Sequence of chain 1.D:
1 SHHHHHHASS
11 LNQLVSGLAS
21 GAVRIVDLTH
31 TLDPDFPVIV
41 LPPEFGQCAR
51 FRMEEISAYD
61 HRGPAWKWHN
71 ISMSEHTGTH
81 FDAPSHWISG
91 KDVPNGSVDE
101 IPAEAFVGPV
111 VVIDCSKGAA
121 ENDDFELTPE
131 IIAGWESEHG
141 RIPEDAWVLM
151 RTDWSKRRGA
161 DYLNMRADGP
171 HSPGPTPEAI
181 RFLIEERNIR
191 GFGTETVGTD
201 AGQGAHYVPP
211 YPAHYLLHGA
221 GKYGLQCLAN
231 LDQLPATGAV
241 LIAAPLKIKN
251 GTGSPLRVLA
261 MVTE

This protein binds this small molecule.
Small molecule (SMILES): O=C(OCc1ccccc1)c1ccccc1

Binding-site contacts:
Ligand atom C4 contacts residue VAL40 of chain 1.C at 4.1 Å (hydrophobic).
Ligand atom C1 contacts residue ASP200 of chain 1.C at 3.4 Å.
Ligand atom C14 contacts residue ILE39 of chain 1.C at 3.5 Å (hydrophobic).
Ligand atom C12 contacts residue TRP87 of chain 1.C at 4.1 Å (hydrophobic).
Ligand atom C12 contacts residue LEU41 of chain 1.C at 3.9 Å (hydrophobic).
Ligand atom C8 contacts residue TYR211 of chain 1.C at 3.4 Å (hydrophobic).
Ligand atom C9 contacts residue ILE39 of chain 1.C at 4.0 Å (hydrophobic).
Ligand atom O7 contacts residue GLY198 of chain 1.C at 3.5 Å.
Ligand atom C5 contacts residue ILE39 of chain 1.C at 3.6 Å (hydrophobic).
Ligand atom C2 contacts residue SER172 of chain 1.C at 3.8 Å.
Ligand atom C6 contacts residue ILE39 of chain 1.C at 4.0 Å (hydrophobic).
Ligand atom C1 contacts residue GLY202 of chain 1.C at 4.0 Å.
Ligand atom C11 contacts residue TRP87 of chain 1.C at 3.9 Å (hydrophobic).
Ligand atom C13 contacts residue HIS86 of chain 1.C at 3.5 Å.
Ligand atom C11 contacts residue TRP66 of chain 1.D at 3.5 Å (hydrophobic).
Ligand atom C9 contacts residue HIS214 of chain 1.C at 4.1 Å.
Ligand atom C12 contacts residue TRP66 of chain 1.D at 3.9 Å (hydrophobic).
Ligand atom C4 contacts residue PRO170 of chain 1.C at 3.7 Å (hydrophobic).
Ligand atom C12 contacts residue HIS86 of chain 1.C at 4.0 Å.
Ligand atom C4 contacts residue ILE39 of chain 1.C at 3.8 Å (hydrophobic).
Ligand atom C3 contacts residue VAL197 of chain 1.C at 3.5 Å (hydrophobic).
Ligand atom C3 contacts residue PRO170 of chain 1.C at 3.7 Å (hydrophobic).
Ligand atom C1 contacts residue GLY198 of chain 1.C at 3.7 Å.
Ligand atom O8 contacts residue TYR211 of chain 1.C at 3.7 Å.
Ligand atom C9 contacts residue TRP87 of chain 1.C at 3.9 Å (hydrophobic).
Ligand atom C14 contacts residue HIS214 of chain 1.C at 3.6 Å.
Ligand atom C7 contacts residue TYR211 of chain 1.C at 4.0 Å (hydrophobic).
Ligand atom C11 contacts residue LEU41 of chain 1.C at 3.5 Å (hydrophobic).
Ligand atom O7 contacts residue ASP200 of chain 1.C at 3.6 Å.
Ligand atom C2 contacts residue GLY202 of chain 1.C at 3.7 Å.
Ligand atom C2 contacts residue VAL197 of chain 1.C at 3.6 Å (hydrophobic).
Ligand atom C10 contacts residue LEU41 of chain 1.C at 3.7 Å (hydrophobic).
Ligand atom C13 contacts residue ILE39 of chain 1.C at 3.9 Å (hydrophobic).
Ligand atom C10 contacts residue TRP87 of chain 1.C at 3.6 Å (hydrophobic).
Ligand atom C7 contacts residue ASP200 of chain 1.C at 4.0 Å.
Ligand atom O7 contacts residue HIS214 of chain 1.C at 3.1 Å.
Ligand atom C12 contacts residue TRP68 of chain 1.D at 4.1 Å (hydrophobic).
Ligand atom O8 contacts residue ILE39 of chain 1.C at 3.7 Å.
Ligand atom C8 contacts residue HIS214 of chain 1.C at 3.5 Å.
Ligand atom C1 contacts residue ALA201 of chain 1.C at 3.8 Å (hydrophobic).

Sequence of chain 1.C:
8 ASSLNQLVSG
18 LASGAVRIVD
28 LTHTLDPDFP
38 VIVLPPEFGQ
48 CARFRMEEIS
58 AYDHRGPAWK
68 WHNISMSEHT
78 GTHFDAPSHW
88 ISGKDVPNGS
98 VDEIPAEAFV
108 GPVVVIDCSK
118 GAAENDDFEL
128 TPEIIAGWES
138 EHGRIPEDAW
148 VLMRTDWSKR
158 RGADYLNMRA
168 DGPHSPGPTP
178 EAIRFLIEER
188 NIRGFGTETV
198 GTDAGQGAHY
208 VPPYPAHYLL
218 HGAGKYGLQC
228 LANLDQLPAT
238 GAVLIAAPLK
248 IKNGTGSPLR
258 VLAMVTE